The protein below binds the small molecule below.
Small molecule (SMILES): C[C@H](N)C(=O)O

Sequence of chain 1.A:
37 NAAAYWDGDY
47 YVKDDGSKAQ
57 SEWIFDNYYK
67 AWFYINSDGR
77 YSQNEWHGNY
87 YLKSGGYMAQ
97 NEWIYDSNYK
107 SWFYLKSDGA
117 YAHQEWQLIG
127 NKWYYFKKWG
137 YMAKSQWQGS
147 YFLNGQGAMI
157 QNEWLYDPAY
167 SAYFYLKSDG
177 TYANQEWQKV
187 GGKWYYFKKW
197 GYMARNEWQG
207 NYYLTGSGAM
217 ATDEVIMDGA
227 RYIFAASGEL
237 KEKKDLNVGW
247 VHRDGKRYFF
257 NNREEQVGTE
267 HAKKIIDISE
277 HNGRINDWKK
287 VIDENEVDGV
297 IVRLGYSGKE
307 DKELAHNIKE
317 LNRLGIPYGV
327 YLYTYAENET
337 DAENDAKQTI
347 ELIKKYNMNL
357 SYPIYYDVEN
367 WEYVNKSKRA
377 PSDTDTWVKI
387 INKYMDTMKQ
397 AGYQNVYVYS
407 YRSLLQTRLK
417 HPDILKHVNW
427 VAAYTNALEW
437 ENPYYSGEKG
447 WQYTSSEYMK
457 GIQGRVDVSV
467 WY

Binding-site contacts:
Ligand atom CB contacts residue MUB1 of chain 1.B at 3.7 Å.
Ligand atom CB contacts residue GLN1 of chain 1.R at 3.2 Å.
Ligand atom CA contacts residue GLN1 of chain 1.R at 2.5 Å.
Ligand atom O contacts residue GLN1 of chain 1.R at 2.2 Å (h-bond).
Ligand atom CA contacts residue TYR430 of chain 1.A at 3.9 Å (hydrophobic).
Ligand atom N contacts residue MUB1 of chain 1.B at 1.3 Å.
Ligand atom CA contacts residue MUB1 of chain 1.B at 2.5 Å.
Ligand atom CB contacts residue TYR430 of chain 1.A at 4.3 Å (hydrophobic).
Ligand atom N contacts residue TYR430 of chain 1.A at 3.9 Å.
Ligand atom C contacts residue MUB1 of chain 1.B at 3.2 Å.
Ligand atom O contacts residue MUB1 of chain 1.B at 3.1 Å (h-bond).
Ligand atom N contacts residue GLN1 of chain 1.R at 3.7 Å.
Ligand atom C contacts residue GLN1 of chain 1.R at 1.3 Å.